Sequence of chain 42.C:
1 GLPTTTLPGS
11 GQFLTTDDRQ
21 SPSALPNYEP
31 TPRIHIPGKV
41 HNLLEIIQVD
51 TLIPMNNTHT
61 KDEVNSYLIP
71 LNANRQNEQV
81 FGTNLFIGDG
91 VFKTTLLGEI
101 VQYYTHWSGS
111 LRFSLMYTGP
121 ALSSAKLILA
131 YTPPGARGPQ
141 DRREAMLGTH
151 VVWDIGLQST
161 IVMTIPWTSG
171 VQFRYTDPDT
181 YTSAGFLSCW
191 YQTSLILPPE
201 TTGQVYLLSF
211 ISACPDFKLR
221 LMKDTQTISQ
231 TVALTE

Sequence of chain 43.C:
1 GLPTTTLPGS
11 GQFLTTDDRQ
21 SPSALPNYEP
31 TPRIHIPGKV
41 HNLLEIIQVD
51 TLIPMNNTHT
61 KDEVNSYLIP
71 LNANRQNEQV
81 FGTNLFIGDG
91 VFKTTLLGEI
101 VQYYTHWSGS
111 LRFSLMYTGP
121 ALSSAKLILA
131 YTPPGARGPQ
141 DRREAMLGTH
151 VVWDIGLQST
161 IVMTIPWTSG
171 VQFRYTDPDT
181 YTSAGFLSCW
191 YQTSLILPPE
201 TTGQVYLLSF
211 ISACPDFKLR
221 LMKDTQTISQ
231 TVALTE

Sequence of chain 42.A:
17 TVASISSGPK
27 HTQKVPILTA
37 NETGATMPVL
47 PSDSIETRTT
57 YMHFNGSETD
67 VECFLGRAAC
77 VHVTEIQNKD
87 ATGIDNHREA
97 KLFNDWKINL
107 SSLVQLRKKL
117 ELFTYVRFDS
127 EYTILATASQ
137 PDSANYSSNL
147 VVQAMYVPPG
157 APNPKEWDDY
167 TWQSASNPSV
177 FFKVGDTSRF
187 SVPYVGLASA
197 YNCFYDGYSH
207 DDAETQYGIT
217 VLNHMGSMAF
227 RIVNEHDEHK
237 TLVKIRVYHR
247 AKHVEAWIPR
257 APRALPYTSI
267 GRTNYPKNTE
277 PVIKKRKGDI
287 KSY

Binding-site contacts:
Ligand atom C4A contacts residue PRO174 of chain 42.A at 3.2 Å (hydrophobic).
Ligand atom CL2 contacts residue ILE104 of chain 42.A at 3.4 Å.
Ligand atom O1A contacts residue PHE186 of chain 42.A at 3.4 Å.
Ligand atom C5B contacts residue MET224 of chain 42.A at 3.8 Å (hydrophobic).
Ligand atom CL2 contacts residue MET224 of chain 42.A at 3.2 Å.
Ligand atom C4 contacts residue TYR197 of chain 42.A at 3.6 Å (hydrophobic).
Ligand atom C3B contacts residue ALA24 of chain 42.C at 4.0 Å (hydrophobic).
Ligand atom C3C contacts residue TYR128 of chain 42.A at 3.8 Å (hydrophobic).
Ligand atom C5B contacts residue PHE186 of chain 42.A at 3.8 Å (hydrophobic).
Ligand atom C1C contacts residue LEU106 of chain 42.A at 3.9 Å (hydrophobic).
Ligand atom CL1 contacts residue LEU25 of chain 42.C at 3.5 Å.
Ligand atom C5 contacts residue LEU106 of chain 42.A at 3.7 Å (hydrophobic).
Ligand atom N3A contacts residue ALA24 of chain 42.C at 3.8 Å.
Ligand atom C2A contacts residue PHE186 of chain 42.A at 3.6 Å (hydrophobic).
Ligand atom C5 contacts residue MET221 of chain 42.A at 3.9 Å (hydrophobic).
Ligand atom C4C contacts residue VAL191 of chain 42.A at 3.7 Å (hydrophobic).
Ligand atom C2C contacts residue ILE104 of chain 42.A at 3.9 Å (hydrophobic).
Ligand atom C31 contacts residue ASN219 of chain 42.A at 3.7 Å.
Ligand atom C5C contacts residue TYR152 of chain 42.A at 3.8 Å (hydrophobic).
Ligand atom C4B contacts residue TYR152 of chain 42.A at 3.7 Å (hydrophobic).
Ligand atom C4A contacts residue VAL176 of chain 42.A at 3.9 Å (hydrophobic).
Ligand atom C2C contacts residue MET221 of chain 42.A at 3.3 Å (hydrophobic).
Ligand atom C4A contacts residue ALA150 of chain 42.A at 3.9 Å (hydrophobic).
Ligand atom O1 contacts residue MET221 of chain 42.A at 3.4 Å (h-bond).
Ligand atom C4A contacts residue SER175 of chain 42.A at 3.6 Å.
Ligand atom N2 contacts residue ASN219 of chain 42.A at 3.5 Å (h-bond).
Ligand atom N3A contacts residue PRO174 of chain 42.A at 3.3 Å (h-bond).
Ligand atom C3B contacts residue TYR152 of chain 42.A at 3.9 Å (hydrophobic).
Ligand atom O1A contacts residue MET224 of chain 42.A at 3.9 Å.
Ligand atom C5A contacts residue ALA150 of chain 42.A at 3.4 Å (hydrophobic).
Ligand atom O1B contacts residue VAL188 of chain 42.A at 3.8 Å.
Ligand atom C3C contacts residue ILE104 of chain 42.A at 3.6 Å (hydrophobic).
Ligand atom C5A contacts residue VAL176 of chain 42.A at 3.8 Å (hydrophobic).
Ligand atom C1C contacts residue TYR128 of chain 42.A at 3.6 Å (hydrophobic).
Ligand atom N2 contacts residue MET221 of chain 42.A at 3.9 Å.
Ligand atom CL2 contacts residue TYR128 of chain 42.A at 3.4 Å.
Ligand atom C4B contacts residue PHE186 of chain 42.A at 3.6 Å (hydrophobic).
Ligand atom C31 contacts residue TYR197 of chain 42.A at 3.6 Å (hydrophobic).
Ligand atom O1 contacts residue LEU106 of chain 42.A at 3.7 Å.
Ligand atom CL1 contacts residue VAL188 of chain 42.A at 3.7 Å.

The protein below binds the small molecule below.
Small molecule (SMILES): Cc1cc(CCCCCOc2c(Cl)cc(C3=NCCO3)cc2Cl)on1